The small molecule below binds the protein below.
Small molecule (SMILES): CC(=O)N[C@@H]1[C@@H](O)[C@H](O)[C@@H](CO)O[C@H]1O

Binding-site contacts:
Ligand atom N2 contacts residue ASN645 of chain 1.C at 2.9 Å (h-bond).
Ligand atom O5 contacts residue ASN645 of chain 1.C at 2.4 Å (h-bond).
Ligand atom C3 contacts residue ASN645 of chain 1.C at 3.8 Å.
Ligand atom C2 contacts residue ASN645 of chain 1.C at 2.5 Å.
Ligand atom C7 contacts residue ASN645 of chain 1.C at 4.0 Å.
Ligand atom C5 contacts residue ASN645 of chain 1.C at 3.7 Å.
Ligand atom C8 contacts residue GLN673 of chain 1.C at 3.5 Å.
Ligand atom C1 contacts residue ASN645 of chain 1.C at 1.4 Å.
Ligand atom C4 contacts residue ASN645 of chain 1.C at 4.2 Å.

Sequence of chain 1.C:
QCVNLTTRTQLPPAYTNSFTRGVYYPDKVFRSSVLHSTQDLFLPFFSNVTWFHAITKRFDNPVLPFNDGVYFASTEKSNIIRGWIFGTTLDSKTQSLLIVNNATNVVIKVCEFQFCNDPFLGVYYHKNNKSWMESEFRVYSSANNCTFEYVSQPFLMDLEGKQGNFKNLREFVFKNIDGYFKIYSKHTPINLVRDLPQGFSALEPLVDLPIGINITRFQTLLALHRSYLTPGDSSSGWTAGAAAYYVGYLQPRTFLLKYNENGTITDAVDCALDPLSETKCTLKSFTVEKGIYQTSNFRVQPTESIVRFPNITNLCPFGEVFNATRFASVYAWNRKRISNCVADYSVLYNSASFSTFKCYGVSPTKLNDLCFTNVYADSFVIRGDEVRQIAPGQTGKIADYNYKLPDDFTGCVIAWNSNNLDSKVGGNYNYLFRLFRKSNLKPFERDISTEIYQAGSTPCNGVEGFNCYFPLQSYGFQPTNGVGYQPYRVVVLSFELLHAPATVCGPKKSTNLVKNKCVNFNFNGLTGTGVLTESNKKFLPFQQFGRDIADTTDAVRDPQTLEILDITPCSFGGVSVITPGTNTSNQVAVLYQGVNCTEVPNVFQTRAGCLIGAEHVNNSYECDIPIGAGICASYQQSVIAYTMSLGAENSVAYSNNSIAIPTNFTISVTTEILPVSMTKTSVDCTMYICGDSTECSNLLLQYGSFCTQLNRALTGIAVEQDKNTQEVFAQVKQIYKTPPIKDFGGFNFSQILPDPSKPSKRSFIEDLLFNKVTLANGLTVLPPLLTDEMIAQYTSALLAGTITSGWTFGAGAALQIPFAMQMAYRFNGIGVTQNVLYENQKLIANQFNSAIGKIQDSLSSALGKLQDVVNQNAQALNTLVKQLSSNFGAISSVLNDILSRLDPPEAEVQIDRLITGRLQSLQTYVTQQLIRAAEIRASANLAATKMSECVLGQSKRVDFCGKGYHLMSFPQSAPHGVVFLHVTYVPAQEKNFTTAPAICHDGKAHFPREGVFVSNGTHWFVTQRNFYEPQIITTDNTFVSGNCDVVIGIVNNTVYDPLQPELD